A protein and the small-molecule ligand that binds it are described below.
Small molecule (SMILES): [H]/N=C(/N)NCCC[C@H](N[C@H](C)C(=O)O)C(=O)O

Binding-site contacts:
Ligand atom NAO contacts residue PHE111 of chain 1.C at 3.5 Å.
Ligand atom CAP contacts residue ASP59 of chain 1.C at 4.1 Å.
Ligand atom CAE contacts residue SER133 of chain 1.C at 3.9 Å.
Ligand atom OAB contacts residue ALA12 of chain 1.C at 3.4 Å.
Ligand atom OAB contacts residue SER133 of chain 1.C at 2.8 Å (h-bond).
Ligand atom CAI contacts residue SER131 of chain 1.C at 3.4 Å.
Ligand atom C contacts residue PRO40 of chain 1.C at 4.0 Å (hydrophobic).
Ligand atom NAN contacts residue ASP150 of chain 1.C at 3.2 Å (salt-bridge).
Ligand atom CAE contacts residue ALA12 of chain 1.C at 3.5 Å (hydrophobic).
Ligand atom OAB contacts residue SER131 of chain 1.C at 4.1 Å.
Ligand atom NAQ contacts residue ASP150 of chain 1.C at 3.8 Å.
Ligand atom CAK contacts residue ASP59 of chain 1.C at 3.7 Å.
Ligand atom CAI contacts residue ASP59 of chain 1.C at 3.7 Å.
Ligand atom OAF contacts residue ALA12 of chain 1.C at 2.9 Å (h-bond).
Ligand atom CAL contacts residue ASP59 of chain 1.C at 3.2 Å.
Ligand atom OAB contacts residue LEU132 of chain 1.C at 3.5 Å.
Ligand atom CAK contacts residue GLN105 of chain 1.C at 4.0 Å.
Ligand atom CA contacts residue ASP59 of chain 1.C at 3.5 Å.
Ligand atom CB contacts residue SER131 of chain 1.C at 3.2 Å.
Ligand atom NAQ contacts residue GLU173 of chain 1.C at 3.5 Å (salt-bridge).
Ligand atom OAF contacts residue PRO11 of chain 1.C at 3.5 Å (h-bond).
Ligand atom O contacts residue ASP59 of chain 1.C at 3.8 Å.
Ligand atom C contacts residue SER41 of chain 1.C at 3.4 Å.
Ligand atom CAM contacts residue SER133 of chain 1.C at 3.9 Å.
Ligand atom C contacts residue ASP59 of chain 1.C at 3.2 Å.
Ligand atom CAL contacts residue GLN105 of chain 1.C at 3.7 Å.
Ligand atom CAK contacts residue SER133 of chain 1.C at 3.5 Å.
Ligand atom O contacts residue PRO40 of chain 1.C at 3.8 Å.
Ligand atom OXT contacts residue SER41 of chain 1.C at 2.6 Å (h-bond).
Ligand atom CAP contacts residue ASP150 of chain 1.C at 4.0 Å.
Ligand atom OXT contacts residue MSE10 of chain 1.C at 3.1 Å.
Ligand atom OAF contacts residue MSE10 of chain 1.C at 3.0 Å.
Ligand atom OXT contacts residue ASP59 of chain 1.C at 3.1 Å (salt-bridge).
Ligand atom C contacts residue MSE10 of chain 1.C at 4.1 Å.
Ligand atom N contacts residue ASP59 of chain 1.C at 2.6 Å (salt-bridge).
Ligand atom CAK contacts residue ALA12 of chain 1.C at 4.0 Å (hydrophobic).
Ligand atom O contacts residue SER41 of chain 1.C at 3.4 Å (h-bond).
Ligand atom OXT contacts residue PRO40 of chain 1.C at 3.9 Å.
Ligand atom NAO contacts residue ASP59 of chain 1.C at 3.8 Å.
Ligand atom CAM contacts residue GLN105 of chain 1.C at 3.8 Å.

Sequence of chain 1.C:
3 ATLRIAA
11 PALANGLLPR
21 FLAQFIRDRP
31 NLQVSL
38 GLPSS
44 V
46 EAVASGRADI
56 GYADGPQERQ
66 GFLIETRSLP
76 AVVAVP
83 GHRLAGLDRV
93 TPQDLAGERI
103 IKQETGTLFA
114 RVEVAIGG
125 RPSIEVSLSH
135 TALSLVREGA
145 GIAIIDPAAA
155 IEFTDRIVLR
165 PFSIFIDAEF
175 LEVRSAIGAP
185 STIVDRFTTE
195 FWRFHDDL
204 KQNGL